The protein below binds the small molecule below.
Small molecule (SMILES): Cc1cc(CCCCCOc2ccc(C3=NCCO3)cc2Cl)on1

Sequence of chain 10.A:
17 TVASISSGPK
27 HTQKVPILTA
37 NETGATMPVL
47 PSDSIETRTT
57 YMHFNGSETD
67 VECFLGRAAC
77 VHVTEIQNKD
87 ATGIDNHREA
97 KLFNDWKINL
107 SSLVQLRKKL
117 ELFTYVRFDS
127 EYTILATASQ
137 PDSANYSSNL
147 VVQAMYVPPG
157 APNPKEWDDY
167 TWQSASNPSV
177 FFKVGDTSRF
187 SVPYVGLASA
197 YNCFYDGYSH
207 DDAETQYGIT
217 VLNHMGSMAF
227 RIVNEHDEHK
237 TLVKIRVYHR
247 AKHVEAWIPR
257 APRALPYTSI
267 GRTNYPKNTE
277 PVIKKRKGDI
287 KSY

Binding-site contacts:
Ligand atom C2A contacts residue MET224 of chain 10.A at 3.4 Å (hydrophobic).
Ligand atom C5A contacts residue PHE186 of chain 10.A at 3.4 Å (hydrophobic).
Ligand atom C3C contacts residue TYR128 of chain 10.A at 3.4 Å (hydrophobic).
Ligand atom C5A contacts residue VAL176 of chain 10.A at 3.2 Å (hydrophobic).
Ligand atom C4C contacts residue VAL191 of chain 10.A at 3.5 Å (hydrophobic).
Ligand atom C1C contacts residue LEU106 of chain 10.A at 3.5 Å (hydrophobic).
Ligand atom C2A contacts residue PHE186 of chain 10.A at 3.2 Å (hydrophobic).
Ligand atom C2C contacts residue TYR197 of chain 10.A at 3.8 Å (hydrophobic).
Ligand atom C3B contacts residue TYR152 of chain 10.A at 3.7 Å (hydrophobic).
Ligand atom N3A contacts residue ALA24 of chain 10.C at 3.6 Å.
Ligand atom N2 contacts residue ASN219 of chain 10.A at 3.6 Å.
Ligand atom N3A contacts residue PHE186 of chain 10.A at 3.9 Å.
Ligand atom O1B contacts residue ILE104 of chain 10.A at 3.8 Å.
Ligand atom C5C contacts residue VAL188 of chain 10.A at 3.9 Å (hydrophobic).
Ligand atom C4B contacts residue PHE186 of chain 10.A at 3.4 Å (hydrophobic).
Ligand atom C5 contacts residue LEU106 of chain 10.A at 3.7 Å (hydrophobic).
Ligand atom C5C contacts residue VAL191 of chain 10.A at 3.9 Å (hydrophobic).
Ligand atom C4B contacts residue MET224 of chain 10.A at 3.8 Å (hydrophobic).
Ligand atom C5B contacts residue MET224 of chain 10.A at 3.5 Å (hydrophobic).
Ligand atom C4A contacts residue PRO174 of chain 10.A at 3.3 Å (hydrophobic).
Ligand atom C2B contacts residue TYR152 of chain 10.A at 3.8 Å (hydrophobic).
Ligand atom C2C contacts residue TYR128 of chain 10.A at 3.8 Å (hydrophobic).
Ligand atom O1 contacts residue MET221 of chain 10.A at 3.2 Å (h-bond).
Ligand atom N3A contacts residue PRO174 of chain 10.A at 3.7 Å.
Ligand atom O1A contacts residue PHE186 of chain 10.A at 2.8 Å.
Ligand atom C2B contacts residue VAL188 of chain 10.A at 3.7 Å (hydrophobic).
Ligand atom C5B contacts residue PHE186 of chain 10.A at 3.5 Å (hydrophobic).
Ligand atom C1C contacts residue TYR128 of chain 10.A at 3.7 Å (hydrophobic).
Ligand atom C5C contacts residue TYR152 of chain 10.A at 3.9 Å (hydrophobic).
Ligand atom O1A contacts residue MET224 of chain 10.A at 2.8 Å.
Ligand atom C4C contacts residue VAL188 of chain 10.A at 3.9 Å (hydrophobic).
Ligand atom C1B contacts residue VAL188 of chain 10.A at 3.9 Å (hydrophobic).
Ligand atom C4B contacts residue TYR152 of chain 10.A at 3.8 Å (hydrophobic).
Ligand atom C4 contacts residue LEU106 of chain 10.A at 3.6 Å (hydrophobic).
Ligand atom C6B contacts residue TYR128 of chain 10.A at 3.8 Å (hydrophobic).
Ligand atom C5A contacts residue MET224 of chain 10.A at 3.5 Å (hydrophobic).
Ligand atom C5A contacts residue ALA150 of chain 10.A at 3.9 Å (hydrophobic).
Ligand atom CL1 contacts residue ILE104 of chain 10.A at 3.5 Å.
Ligand atom C31 contacts residue TYR197 of chain 10.A at 3.9 Å (hydrophobic).
Ligand atom CL1 contacts residue TYR128 of chain 10.A at 3.3 Å.

Sequence of chain 6.C:
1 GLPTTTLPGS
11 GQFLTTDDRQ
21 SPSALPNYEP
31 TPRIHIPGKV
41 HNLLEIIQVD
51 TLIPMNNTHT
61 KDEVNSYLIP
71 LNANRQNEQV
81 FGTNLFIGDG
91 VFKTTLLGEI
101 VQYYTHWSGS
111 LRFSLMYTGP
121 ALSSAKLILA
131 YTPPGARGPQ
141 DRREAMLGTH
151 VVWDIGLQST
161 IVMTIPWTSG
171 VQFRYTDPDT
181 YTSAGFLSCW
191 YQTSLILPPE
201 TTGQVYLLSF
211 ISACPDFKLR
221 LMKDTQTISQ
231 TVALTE

Sequence of chain 10.C:
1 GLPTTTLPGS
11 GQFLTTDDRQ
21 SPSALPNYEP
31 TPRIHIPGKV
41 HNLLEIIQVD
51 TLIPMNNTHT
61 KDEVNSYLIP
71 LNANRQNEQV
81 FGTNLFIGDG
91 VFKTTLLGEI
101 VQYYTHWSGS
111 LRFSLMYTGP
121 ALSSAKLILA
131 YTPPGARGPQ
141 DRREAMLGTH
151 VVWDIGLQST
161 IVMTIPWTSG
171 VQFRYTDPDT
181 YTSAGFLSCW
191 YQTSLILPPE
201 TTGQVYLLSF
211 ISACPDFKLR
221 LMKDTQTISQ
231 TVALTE